Sequence of chain 20.E:
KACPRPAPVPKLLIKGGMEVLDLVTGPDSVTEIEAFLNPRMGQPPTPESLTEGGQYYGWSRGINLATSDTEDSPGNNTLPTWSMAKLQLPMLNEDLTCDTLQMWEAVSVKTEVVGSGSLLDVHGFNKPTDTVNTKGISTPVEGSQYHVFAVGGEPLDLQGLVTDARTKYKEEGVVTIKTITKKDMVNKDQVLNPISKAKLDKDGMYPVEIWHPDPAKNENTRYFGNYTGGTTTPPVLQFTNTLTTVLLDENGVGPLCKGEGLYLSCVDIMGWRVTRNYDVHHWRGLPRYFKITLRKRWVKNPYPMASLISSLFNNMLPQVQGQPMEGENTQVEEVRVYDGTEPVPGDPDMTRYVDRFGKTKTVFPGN

Binding-site contacts:
Ligand atom O3 contacts residue VAL296 of chain 20.D at 4.3 Å.
Ligand atom C4 contacts residue HIS298 of chain 20.D at 3.7 Å.
Ligand atom O4 contacts residue THR291 of chain 20.D at 4.0 Å.
Ligand atom O10 contacts residue THR291 of chain 20.D at 3.8 Å.
Ligand atom O1A contacts residue GLY78 of chain 20.D at 4.1 Å.
Ligand atom C10 contacts residue TYR72 of chain 20.D at 3.8 Å (hydrophobic).
Ligand atom C4 contacts residue VAL296 of chain 20.D at 4.2 Å (hydrophobic).
Ligand atom O8 contacts residue ARG77 of chain 20.D at 3.6 Å.
Ligand atom O1A contacts residue ARG77 of chain 20.D at 2.8 Å (salt-bridge).
Ligand atom C2 contacts residue ARG77 of chain 20.D at 4.0 Å.
Ligand atom C4 contacts residue TYR72 of chain 20.D at 3.4 Å (hydrophobic).
Ligand atom C6 contacts residue TYR72 of chain 20.D at 3.8 Å (hydrophobic).
Ligand atom O1B contacts residue TYR72 of chain 20.D at 4.0 Å.
Ligand atom C3 contacts residue VAL296 of chain 20.D at 3.5 Å (hydrophobic).
Ligand atom O4 contacts residue VAL296 of chain 20.D at 4.0 Å.
Ligand atom O1B contacts residue ARG77 of chain 20.D at 2.8 Å (salt-bridge).
Ligand atom O3 contacts residue ASN80 of chain 20.D at 3.8 Å.
Ligand atom O3 contacts residue GLY78 of chain 20.D at 3.8 Å.
Ligand atom O4 contacts residue GLY78 of chain 20.D at 3.1 Å (h-bond).
Ligand atom N5 contacts residue TYR72 of chain 20.D at 3.0 Å (h-bond).
Ligand atom C6 contacts residue THR94 of chain 20.D at 4.2 Å.
Ligand atom C1 contacts residue TYR72 of chain 20.D at 3.8 Å (hydrophobic).
Ligand atom O4 contacts residue TYR72 of chain 20.D at 3.9 Å.
Ligand atom C3 contacts residue ARG77 of chain 20.D at 3.4 Å.
Ligand atom O6 contacts residue ASN93 of chain 20.D at 3.4 Å (h-bond).
Ligand atom C3 contacts residue HIS298 of chain 20.D at 3.9 Å.
Ligand atom C5 contacts residue TYR72 of chain 20.D at 3.6 Å (hydrophobic).
Ligand atom O4 contacts residue ARG77 of chain 20.D at 4.3 Å.
Ligand atom C4 contacts residue ARG77 of chain 20.D at 4.1 Å.
Ligand atom O4 contacts residue HIS298 of chain 20.D at 2.6 Å (h-bond).
Ligand atom C4 contacts residue GLY78 of chain 20.D at 3.8 Å.
Ligand atom C3 contacts residue GLY78 of chain 20.D at 4.0 Å.
Ligand atom O1A contacts residue TYR72 of chain 20.D at 3.3 Å.
Ligand atom C6 contacts residue ASN93 of chain 20.D at 3.2 Å.
Ligand atom C1 contacts residue ARG77 of chain 20.D at 3.4 Å.
Ligand atom C11 contacts residue ASP85 of chain 20.E at 3.6 Å.
Ligand atom O3 contacts residue ARG77 of chain 20.D at 4.3 Å.
Ligand atom O8 contacts residue TYR72 of chain 20.D at 3.7 Å.
Ligand atom O4 contacts residue ILE79 of chain 20.D at 4.2 Å.
Ligand atom C11 contacts residue TYR72 of chain 20.D at 4.0 Å (hydrophobic).

The protein below binds the small molecule below.
Small molecule (SMILES): CC(=O)N[C@H]1[C@H]([C@H](O)[C@H](O)CO)O[C@@](O[C@H]2[C@@H](O)[C@@H](CO)O[C@@H](O[C@H]3[C@H](O)[C@@H](O)[C@H](O)O[C@@H]3CO)[C@@H]2O)(C(=O)O)C[C@@H]1O

Sequence of chain 20.D:
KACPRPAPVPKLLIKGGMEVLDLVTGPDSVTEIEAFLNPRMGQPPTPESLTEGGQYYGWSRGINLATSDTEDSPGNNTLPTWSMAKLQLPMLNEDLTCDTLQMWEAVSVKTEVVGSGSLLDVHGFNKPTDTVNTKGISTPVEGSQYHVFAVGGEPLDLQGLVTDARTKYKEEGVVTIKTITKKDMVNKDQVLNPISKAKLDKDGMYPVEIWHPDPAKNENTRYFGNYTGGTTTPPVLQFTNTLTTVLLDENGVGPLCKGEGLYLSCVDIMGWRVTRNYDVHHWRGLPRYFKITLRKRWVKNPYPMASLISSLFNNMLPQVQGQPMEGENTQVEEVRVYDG